Binding-site contacts:
Ligand atom N contacts residue HIS250 of chain 1.A at 3.5 Å (h-bond).
Ligand atom O contacts residue ARG393 of chain 1.A at 2.9 Å (salt-bridge).
Ligand atom O contacts residue TRP102 of chain 1.B at 3.5 Å.
Ligand atom O contacts residue HIS372 of chain 1.A at 3.4 Å.
Ligand atom CA contacts residue OH1 of chain 1.D at 3.9 Å.
Ligand atom OXT contacts residue GLY1 of chain 1.E at 3.9 Å.
Ligand atom N contacts residue MN1 of chain 1.C at 4.4 Å.
Ligand atom N contacts residue ASP271 of chain 1.A at 4.5 Å.
Ligand atom C contacts residue GLY1 of chain 1.E at 3.1 Å.
Ligand atom O contacts residue GLY1 of chain 1.E at 3.2 Å.
Ligand atom CG contacts residue LEU249 of chain 1.A at 4.4 Å (hydrophobic).
Ligand atom CA contacts residue HIS250 of chain 1.A at 4.2 Å.
Ligand atom OXT contacts residue HIS365 of chain 1.A at 4.2 Å.
Ligand atom OXT contacts residue ARG393 of chain 1.A at 2.9 Å (salt-bridge).
Ligand atom C contacts residue HIS372 of chain 1.A at 3.8 Å.
Ligand atom CG contacts residue OH1 of chain 1.D at 3.8 Å.
Ligand atom CB contacts residue TRP102 of chain 1.B at 4.2 Å (hydrophobic).
Ligand atom C contacts residue HIS250 of chain 1.A at 3.8 Å.
Ligand atom CD contacts residue ARG445 of chain 1.A at 3.7 Å.
Ligand atom CD contacts residue GLY1 of chain 1.E at 2.6 Å.
Ligand atom CB contacts residue LYS407 of chain 1.A at 4.0 Å.
Ligand atom CG contacts residue HIS361 of chain 1.A at 4.0 Å.
Ligand atom N contacts residue LYS407 of chain 1.A at 3.9 Å.
Ligand atom CA contacts residue LYS407 of chain 1.A at 3.7 Å.
Ligand atom O contacts residue HIS250 of chain 1.A at 2.9 Å (h-bond).
Ligand atom CD contacts residue HIS250 of chain 1.A at 3.6 Å.
Ligand atom CA contacts residue GLY1 of chain 1.E at 2.4 Å.
Ligand atom C contacts residue TRP102 of chain 1.B at 4.0 Å (hydrophobic).
Ligand atom CG contacts residue LYS407 of chain 1.A at 4.2 Å.
Ligand atom CD contacts residue ASP271 of chain 1.A at 4.1 Å.
Ligand atom CB contacts residue GLY1 of chain 1.E at 3.6 Å.
Ligand atom CD contacts residue OH1 of chain 1.D at 3.4 Å.
Ligand atom N contacts residue GLY1 of chain 1.E at 1.4 Å.
Ligand atom CG contacts residue ARG445 of chain 1.A at 3.6 Å.
Ligand atom N contacts residue OH1 of chain 1.D at 3.1 Å (h-bond).
Ligand atom CB contacts residue HIS361 of chain 1.A at 3.5 Å.
Ligand atom OXT contacts residue HIS372 of chain 1.A at 4.1 Å.
Ligand atom CG contacts residue GLY1 of chain 1.E at 3.6 Å.
Ligand atom CD contacts residue LEU249 of chain 1.A at 3.5 Å (hydrophobic).
Ligand atom C contacts residue ARG393 of chain 1.A at 3.6 Å.

Sequence of chain 1.B:
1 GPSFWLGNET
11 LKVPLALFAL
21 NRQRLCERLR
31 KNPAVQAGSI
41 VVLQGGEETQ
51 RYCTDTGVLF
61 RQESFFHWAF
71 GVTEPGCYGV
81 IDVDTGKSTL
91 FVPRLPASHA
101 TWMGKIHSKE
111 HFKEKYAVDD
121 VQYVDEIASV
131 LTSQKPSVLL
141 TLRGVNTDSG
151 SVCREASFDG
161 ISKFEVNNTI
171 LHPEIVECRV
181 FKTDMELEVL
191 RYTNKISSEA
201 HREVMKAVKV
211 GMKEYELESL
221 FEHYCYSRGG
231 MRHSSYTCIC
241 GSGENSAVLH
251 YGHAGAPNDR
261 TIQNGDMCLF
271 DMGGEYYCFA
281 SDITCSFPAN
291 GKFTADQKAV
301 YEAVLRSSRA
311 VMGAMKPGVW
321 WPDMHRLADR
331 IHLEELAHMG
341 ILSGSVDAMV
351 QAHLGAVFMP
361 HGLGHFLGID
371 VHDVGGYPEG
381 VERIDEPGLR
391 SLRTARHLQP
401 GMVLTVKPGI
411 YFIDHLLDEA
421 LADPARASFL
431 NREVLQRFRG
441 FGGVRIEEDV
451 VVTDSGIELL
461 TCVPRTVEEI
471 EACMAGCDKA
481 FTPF

A small-molecule ligand and the protein it binds are described below.
Small molecule (SMILES): O=C(O)[C@@H]1CCCN1

Sequence of chain 1.A:
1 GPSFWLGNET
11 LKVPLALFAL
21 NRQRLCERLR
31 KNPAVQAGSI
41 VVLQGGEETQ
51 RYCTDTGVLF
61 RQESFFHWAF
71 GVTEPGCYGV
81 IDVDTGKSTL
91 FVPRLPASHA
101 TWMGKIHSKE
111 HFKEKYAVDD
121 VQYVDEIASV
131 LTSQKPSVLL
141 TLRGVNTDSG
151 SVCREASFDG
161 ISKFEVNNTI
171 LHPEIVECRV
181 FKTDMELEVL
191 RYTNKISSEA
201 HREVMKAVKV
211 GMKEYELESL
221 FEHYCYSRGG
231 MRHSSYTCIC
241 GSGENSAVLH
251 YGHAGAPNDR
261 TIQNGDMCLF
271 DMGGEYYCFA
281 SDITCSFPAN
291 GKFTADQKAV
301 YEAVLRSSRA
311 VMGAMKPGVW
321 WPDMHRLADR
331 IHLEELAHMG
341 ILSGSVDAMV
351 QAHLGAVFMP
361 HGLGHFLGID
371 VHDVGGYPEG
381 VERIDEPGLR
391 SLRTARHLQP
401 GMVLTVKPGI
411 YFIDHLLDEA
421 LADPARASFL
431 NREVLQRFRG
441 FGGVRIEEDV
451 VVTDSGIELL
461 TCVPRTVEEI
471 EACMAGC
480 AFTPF